Sequence of chain 1.F:
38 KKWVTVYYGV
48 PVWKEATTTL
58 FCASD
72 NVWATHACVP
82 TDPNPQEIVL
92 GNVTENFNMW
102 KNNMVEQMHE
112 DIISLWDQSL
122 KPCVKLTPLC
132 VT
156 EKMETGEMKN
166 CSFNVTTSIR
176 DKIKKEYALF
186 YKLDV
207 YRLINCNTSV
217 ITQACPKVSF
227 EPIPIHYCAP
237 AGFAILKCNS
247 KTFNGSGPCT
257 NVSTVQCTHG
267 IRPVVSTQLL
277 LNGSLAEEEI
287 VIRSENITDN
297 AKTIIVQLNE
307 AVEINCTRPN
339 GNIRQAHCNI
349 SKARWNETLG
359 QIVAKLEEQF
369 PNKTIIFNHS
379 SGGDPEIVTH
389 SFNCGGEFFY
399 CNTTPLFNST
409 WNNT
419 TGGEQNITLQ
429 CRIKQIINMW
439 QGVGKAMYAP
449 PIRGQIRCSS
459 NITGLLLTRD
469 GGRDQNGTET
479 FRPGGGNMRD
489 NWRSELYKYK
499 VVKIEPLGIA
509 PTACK

A protein and the small-molecule ligand that binds it are described below.
Small molecule (SMILES): CC(=O)N[C@H]1[C@H](O[C@H]2[C@H](O)[C@@H](NC(C)=O)CO[C@@H]2CO)O[C@H](CO)[C@@H](O)[C@@H]1O

Binding-site contacts:
Ligand atom C3 contacts residue THR402 of chain 1.F at 4.3 Å.
Ligand atom C2 contacts residue ASN400 of chain 1.F at 2.5 Å.
Ligand atom O5 contacts residue ASN400 of chain 1.F at 2.4 Å (h-bond).
Ligand atom C1 contacts residue THR402 of chain 1.F at 3.3 Å.
Ligand atom C5 contacts residue ASN400 of chain 1.F at 3.7 Å.
Ligand atom C8 contacts residue ASN400 of chain 1.F at 4.2 Å.
Ligand atom C1 contacts residue ASN400 of chain 1.F at 1.4 Å.
Ligand atom C3 contacts residue ASN400 of chain 1.F at 3.8 Å.
Ligand atom C7 contacts residue ASN400 of chain 1.F at 3.3 Å.
Ligand atom C5 contacts residue THR402 of chain 1.F at 3.3 Å.
Ligand atom C8 contacts residue THR387 of chain 1.F at 4.4 Å.
Ligand atom C4 contacts residue ASN400 of chain 1.F at 4.3 Å.
Ligand atom O5 contacts residue THR402 of chain 1.F at 3.1 Å (h-bond).
Ligand atom C6 contacts residue THR402 of chain 1.F at 3.9 Å.
Ligand atom O7 contacts residue ASN400 of chain 1.F at 3.4 Å (h-bond).
Ligand atom N2 contacts residue ASN400 of chain 1.F at 2.9 Å (h-bond).